Binding-site contacts:
Ligand atom C5 contacts residue TYR393 of chain 1.A at 4.4 Å (hydrophobic).
Ligand atom O6 contacts residue SER392 of chain 1.A at 3.1 Å (h-bond).
Ligand atom C5 contacts residue MET442 of chain 1.A at 4.5 Å (hydrophobic).
Ligand atom C3 contacts residue ASN394 of chain 1.A at 3.8 Å.
Ligand atom O6 contacts residue TYR393 of chain 1.A at 3.1 Å (h-bond).
Ligand atom C6 contacts residue PRO444 of chain 1.A at 4.2 Å (hydrophobic).
Ligand atom C7 contacts residue ASN394 of chain 1.A at 4.0 Å.
Ligand atom C2 contacts residue ASN394 of chain 1.A at 2.6 Å.
Ligand atom C5 contacts residue ASN394 of chain 1.A at 3.6 Å.
Ligand atom C8 contacts residue MET442 of chain 1.A at 3.8 Å (hydrophobic).
Ligand atom O3 contacts residue MET442 of chain 1.A at 3.7 Å.
Ligand atom O6 contacts residue ASN394 of chain 1.A at 4.4 Å.
Ligand atom O7 contacts residue ASN394 of chain 1.A at 4.3 Å.
Ligand atom C4 contacts residue ASN394 of chain 1.A at 4.3 Å.
Ligand atom O6 contacts residue PRO444 of chain 1.A at 3.6 Å.
Ligand atom N2 contacts residue ASN394 of chain 1.A at 3.0 Å (h-bond).
Ligand atom C6 contacts residue SER392 of chain 1.A at 4.5 Å.
Ligand atom C7 contacts residue MET442 of chain 1.A at 4.3 Å (hydrophobic).
Ligand atom C1 contacts residue ASN394 of chain 1.A at 1.4 Å.
Ligand atom O6 contacts residue ASN443 of chain 1.A at 4.2 Å.
Ligand atom O5 contacts residue TYR393 of chain 1.A at 4.1 Å.
Ligand atom C3 contacts residue MET442 of chain 1.A at 4.0 Å (hydrophobic).
Ligand atom O4 contacts residue ASN443 of chain 1.A at 3.6 Å.
Ligand atom N2 contacts residue MET442 of chain 1.A at 3.7 Å.
Ligand atom O5 contacts residue ASN394 of chain 1.A at 2.4 Å (h-bond).
Ligand atom O4 contacts residue PRO444 of chain 1.A at 3.5 Å (h-bond).
Ligand atom C6 contacts residue TYR393 of chain 1.A at 4.2 Å (hydrophobic).

The protein below binds the small molecule below.
Small molecule (SMILES): CC(=O)N[C@@H]1[C@@H](O)[C@H](O)[C@@H](CO)O[C@H]1O

Sequence of chain 1.A:
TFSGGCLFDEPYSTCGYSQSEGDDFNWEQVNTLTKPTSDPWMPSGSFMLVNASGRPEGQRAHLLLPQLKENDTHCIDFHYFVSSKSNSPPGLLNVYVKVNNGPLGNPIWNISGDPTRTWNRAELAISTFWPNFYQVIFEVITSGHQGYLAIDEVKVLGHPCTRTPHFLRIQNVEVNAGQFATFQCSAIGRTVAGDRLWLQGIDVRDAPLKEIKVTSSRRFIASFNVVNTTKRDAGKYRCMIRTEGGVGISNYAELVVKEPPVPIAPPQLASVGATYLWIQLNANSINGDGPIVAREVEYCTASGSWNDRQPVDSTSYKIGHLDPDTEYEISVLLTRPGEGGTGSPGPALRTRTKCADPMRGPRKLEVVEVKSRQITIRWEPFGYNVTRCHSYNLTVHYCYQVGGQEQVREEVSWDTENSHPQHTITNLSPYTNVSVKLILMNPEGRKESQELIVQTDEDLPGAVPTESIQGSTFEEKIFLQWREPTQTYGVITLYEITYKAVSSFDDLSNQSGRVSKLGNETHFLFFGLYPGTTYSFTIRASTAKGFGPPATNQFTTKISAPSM